The small molecule below binds the protein below.
Small molecule (SMILES): CC(=O)N[C@@H]1[C@@H](O)[C@H](O)[C@@H](CO)O[C@H]1O

Sequence of chain 1.A:
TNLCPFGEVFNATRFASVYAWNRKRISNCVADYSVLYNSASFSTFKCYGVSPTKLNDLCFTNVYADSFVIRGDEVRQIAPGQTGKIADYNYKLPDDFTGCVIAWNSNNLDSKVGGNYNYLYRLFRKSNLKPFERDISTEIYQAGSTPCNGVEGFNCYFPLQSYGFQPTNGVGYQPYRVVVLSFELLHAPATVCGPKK

Binding-site contacts:
Ligand atom C1 contacts residue ASN14 of chain 1.A at 1.4 Å.
Ligand atom C8 contacts residue VAL38 of chain 1.A at 3.5 Å (hydrophobic).
Ligand atom C3 contacts residue VAL38 of chain 1.A at 4.5 Å (hydrophobic).
Ligand atom C8 contacts residue GLY10 of chain 1.A at 3.4 Å.
Ligand atom C2 contacts residue ASN14 of chain 1.A at 2.5 Å.
Ligand atom C7 contacts residue ASN14 of chain 1.A at 4.1 Å.
Ligand atom C4 contacts residue ASN14 of chain 1.A at 4.2 Å.
Ligand atom C7 contacts residue VAL38 of chain 1.A at 4.0 Å (hydrophobic).
Ligand atom C8 contacts residue PHE9 of chain 1.A at 4.3 Å (hydrophobic).
Ligand atom C6 contacts residue ASN14 of chain 1.A at 4.5 Å.
Ligand atom N2 contacts residue GLY10 of chain 1.A at 4.1 Å.
Ligand atom C3 contacts residue ASN14 of chain 1.A at 3.8 Å.
Ligand atom N2 contacts residue ASN14 of chain 1.A at 2.9 Å (h-bond).
Ligand atom C5 contacts residue ASN14 of chain 1.A at 3.7 Å.
Ligand atom N2 contacts residue VAL38 of chain 1.A at 3.8 Å.
Ligand atom O5 contacts residue ASN14 of chain 1.A at 2.4 Å (h-bond).
Ligand atom O6 contacts residue ASN14 of chain 1.A at 3.8 Å.
Ligand atom C7 contacts residue GLY10 of chain 1.A at 4.1 Å.